A small-molecule ligand and the protein it binds are described below.
Small molecule (SMILES): N=[N+]=N[C@H]1[C@@H](F)[C@H](n2ccc(=O)[nH]c2=O)O[C@@H]1CO

Binding-site contacts:
Ligand atom N1 contacts residue TYR168 of chain 2.A at 3.7 Å.
Ligand atom O2 contacts residue TYR168 of chain 2.A at 4.0 Å.
Ligand atom N19 contacts residue THR87 of chain 2.A at 3.4 Å.
Ligand atom F2' contacts residue ILE187 of chain 2.A at 3.7 Å.
Ligand atom C4 contacts residue LYS190 of chain 2.A at 3.6 Å.
Ligand atom N18 contacts residue ILE183 of chain 2.A at 4.0 Å.
Ligand atom C5 contacts residue LEU117 of chain 2.A at 3.8 Å (hydrophobic).
Ligand atom C5' contacts residue PHE210 of chain 2.A at 3.6 Å (hydrophobic).
Ligand atom O4 contacts residue ASP164 of chain 2.A at 3.8 Å.
Ligand atom N3' contacts residue ILE183 of chain 2.A at 3.9 Å.
Ligand atom C4' contacts residue PHE210 of chain 2.A at 3.6 Å (hydrophobic).
Ligand atom N3 contacts residue ARG171 of chain 2.A at 4.0 Å.
Ligand atom C4 contacts residue TYR168 of chain 2.A at 3.7 Å (hydrophobic).
Ligand atom N18 contacts residue PHE210 of chain 2.A at 3.3 Å.
Ligand atom O4 contacts residue TYR168 of chain 2.A at 4.0 Å.
Ligand atom C6 contacts residue TYR168 of chain 2.A at 3.8 Å (hydrophobic).
Ligand atom N19 contacts residue LEU220 of chain 2.A at 3.4 Å.
Ligand atom C2 contacts residue TYR168 of chain 2.A at 3.6 Å (hydrophobic).
Ligand atom O5' contacts residue LEU117 of chain 2.A at 4.0 Å.
Ligand atom C2 contacts residue ARG171 of chain 2.A at 3.8 Å.
Ligand atom C3' contacts residue PHE210 of chain 2.A at 3.8 Å (hydrophobic).
Ligand atom C4 contacts residue SER186 of chain 2.A at 3.6 Å.
Ligand atom N3 contacts residue LYS190 of chain 2.A at 3.8 Å.
Ligand atom C6 contacts residue LEU117 of chain 2.A at 3.9 Å (hydrophobic).
Ligand atom F2' contacts residue ILE183 of chain 2.A at 3.5 Å.
Ligand atom O2 contacts residue SER186 of chain 2.A at 3.4 Å.
Ligand atom N19 contacts residue PHE210 of chain 2.A at 3.7 Å.
Ligand atom N3' contacts residue PHE210 of chain 2.A at 3.3 Å.
Ligand atom O4 contacts residue SER186 of chain 2.A at 3.6 Å (h-bond).
Ligand atom N3 contacts residue SER186 of chain 2.A at 2.7 Å (h-bond).
Ligand atom C4' contacts residue VAL177 of chain 2.A at 3.7 Å (hydrophobic).
Ligand atom O4' contacts residue TYR168 of chain 2.A at 4.0 Å.
Ligand atom C5 contacts residue TYR168 of chain 2.A at 3.9 Å (hydrophobic).
Ligand atom O2 contacts residue ILE183 of chain 2.A at 3.9 Å.
Ligand atom O4' contacts residue VAL177 of chain 2.A at 3.3 Å.
Ligand atom O4 contacts residue LYS190 of chain 2.A at 3.0 Å (salt-bridge).
Ligand atom N19 contacts residue MET211 of chain 2.A at 3.9 Å.
Ligand atom N3 contacts residue TYR168 of chain 2.A at 3.4 Å.
Ligand atom C2 contacts residue SER186 of chain 2.A at 3.5 Å.
Ligand atom O2 contacts residue ARG171 of chain 2.A at 3.1 Å (salt-bridge).

Sequence of chain 2.A:
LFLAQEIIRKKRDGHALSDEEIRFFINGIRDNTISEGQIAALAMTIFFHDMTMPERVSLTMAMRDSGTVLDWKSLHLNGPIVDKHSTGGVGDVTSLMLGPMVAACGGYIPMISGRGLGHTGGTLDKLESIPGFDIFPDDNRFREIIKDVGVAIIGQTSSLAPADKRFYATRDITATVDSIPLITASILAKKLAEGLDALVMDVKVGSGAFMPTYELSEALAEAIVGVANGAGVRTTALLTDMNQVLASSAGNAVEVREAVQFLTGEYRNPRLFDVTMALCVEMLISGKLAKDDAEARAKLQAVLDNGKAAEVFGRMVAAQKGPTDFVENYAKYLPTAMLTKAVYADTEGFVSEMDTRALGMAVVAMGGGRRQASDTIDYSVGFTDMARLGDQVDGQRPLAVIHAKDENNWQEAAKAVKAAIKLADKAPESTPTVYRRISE